Sequence of chain 1.B:
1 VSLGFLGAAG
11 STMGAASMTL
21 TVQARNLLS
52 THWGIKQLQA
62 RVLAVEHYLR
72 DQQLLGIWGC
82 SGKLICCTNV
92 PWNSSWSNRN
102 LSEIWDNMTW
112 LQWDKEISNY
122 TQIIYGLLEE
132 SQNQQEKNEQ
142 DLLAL

Binding-site contacts:
Ligand atom N2 contacts residue ASN101 of chain 1.B at 3.0 Å (h-bond).
Ligand atom C3 contacts residue ASN101 of chain 1.B at 3.9 Å.
Ligand atom C2 contacts residue ASN101 of chain 1.B at 2.6 Å.
Ligand atom C1 contacts residue ASN101 of chain 1.B at 1.5 Å.
Ligand atom C1 contacts residue GLU104 of chain 1.B at 4.5 Å.
Ligand atom O7 contacts residue ASN101 of chain 1.B at 3.4 Å (h-bond).
Ligand atom C7 contacts residue ASN101 of chain 1.B at 3.4 Å.
Ligand atom O5 contacts residue ASN101 of chain 1.B at 2.5 Å (h-bond).
Ligand atom C5 contacts residue ASN101 of chain 1.B at 3.8 Å.
Ligand atom C8 contacts residue SER103 of chain 1.B at 3.9 Å.
Ligand atom C4 contacts residue ASN101 of chain 1.B at 4.4 Å.
Ligand atom C8 contacts residue ASN101 of chain 1.B at 4.0 Å.

This small molecule binds to this protein.
Small molecule (SMILES): CC(=O)N[C@@H]1[C@@H](O)[C@H](O)[C@@H](CO)O[C@H]1O